Binding-site contacts:
Ligand atom C7 contacts residue GLY279 of chain 1.A at 4.2 Å.
Ligand atom C6 contacts residue ILE278 of chain 1.A at 4.2 Å (hydrophobic).
Ligand atom C6 contacts residue ASN275 of chain 1.A at 3.3 Å.
Ligand atom C6 contacts residue PHE89 of chain 1.A at 4.0 Å (hydrophobic).
Ligand atom C1 contacts residue ASN275 of chain 1.A at 4.5 Å.
Ligand atom C9 contacts residue VAL95 of chain 1.A at 4.2 Å (hydrophobic).
Ligand atom C3 contacts residue PHE85 of chain 1.A at 3.8 Å (hydrophobic).
Ligand atom C1 contacts residue ILE278 of chain 1.A at 4.4 Å (hydrophobic).
Ligand atom C4 contacts residue PHE187 of chain 1.A at 4.2 Å (hydrophobic).
Ligand atom C4 contacts residue GLY279 of chain 1.A at 4.3 Å.
Ligand atom C9 contacts residue LEU348 of chain 1.A at 3.5 Å (hydrophobic).
Ligand atom C contacts residue GLY279 of chain 1.A at 3.8 Å.
Ligand atom C6 contacts residue GLY279 of chain 1.A at 4.4 Å.
Ligand atom C3 contacts residue PHE187 of chain 1.A at 3.5 Å (hydrophobic).
Ligand atom C6 contacts residue PHE96 of chain 1.A at 4.4 Å (hydrophobic).
Ligand atom C2 contacts residue GLY279 of chain 1.A at 4.2 Å.
Ligand atom C5 contacts residue HEM1 of chain 1.G at 4.4 Å.
Ligand atom C5 contacts residue PHE458 of chain 1.A at 4.1 Å (hydrophobic).
Ligand atom C9 contacts residue PHE96 of chain 1.A at 4.3 Å (hydrophobic).
Ligand atom C2 contacts residue THR283 of chain 1.A at 4.2 Å.
Ligand atom C contacts residue HEM1 of chain 1.G at 3.5 Å.
Ligand atom C1 contacts residue PHE85 of chain 1.A at 4.4 Å (hydrophobic).
Ligand atom C4 contacts residue ILE278 of chain 1.A at 3.6 Å (hydrophobic).
Ligand atom C8 contacts residue GLY279 of chain 1.A at 4.4 Å.
Ligand atom C3 contacts residue PHE458 of chain 1.A at 4.3 Å (hydrophobic).
Ligand atom C1 contacts residue GLY279 of chain 1.A at 4.1 Å.
Ligand atom C7 contacts residue VAL95 of chain 1.A at 4.4 Å (hydrophobic).
Ligand atom C5 contacts residue ILE344 of chain 1.A at 4.1 Å (hydrophobic).
Ligand atom C4 contacts residue PHE85 of chain 1.A at 3.3 Å (hydrophobic).

Sequence of chain 1.A:
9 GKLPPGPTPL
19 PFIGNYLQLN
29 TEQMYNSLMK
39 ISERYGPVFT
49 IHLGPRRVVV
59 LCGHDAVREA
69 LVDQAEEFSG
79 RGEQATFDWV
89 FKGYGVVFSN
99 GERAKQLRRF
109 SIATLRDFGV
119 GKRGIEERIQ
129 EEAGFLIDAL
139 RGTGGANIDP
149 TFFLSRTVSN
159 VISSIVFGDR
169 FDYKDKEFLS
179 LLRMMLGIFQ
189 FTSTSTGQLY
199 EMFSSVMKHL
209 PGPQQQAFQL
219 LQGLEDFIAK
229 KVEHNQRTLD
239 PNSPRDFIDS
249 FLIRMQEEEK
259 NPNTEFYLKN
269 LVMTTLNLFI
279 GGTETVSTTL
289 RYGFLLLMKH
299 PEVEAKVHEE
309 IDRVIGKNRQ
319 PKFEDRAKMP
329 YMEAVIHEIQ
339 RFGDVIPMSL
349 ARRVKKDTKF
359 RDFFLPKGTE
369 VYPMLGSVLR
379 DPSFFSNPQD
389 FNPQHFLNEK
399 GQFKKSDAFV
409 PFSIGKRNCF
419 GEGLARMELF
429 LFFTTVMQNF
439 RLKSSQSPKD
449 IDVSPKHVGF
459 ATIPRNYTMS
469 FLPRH

A protein and the small-molecule ligand that binds it are described below.
Small molecule (SMILES): C=C1CC[C@@]2(C(C)C)C[C@@H]12